Binding-site contacts:
Ligand atom C6 contacts residue ALA5 of chain 2.B at 4.4 Å (hydrophobic).
Ligand atom O5 contacts residue ALA5 of chain 2.B at 4.0 Å.
Ligand atom C3 contacts residue ASN7 of chain 2.B at 3.9 Å.
Ligand atom O7 contacts residue ASN7 of chain 2.B at 3.0 Å (h-bond).
Ligand atom C7 contacts residue ASN7 of chain 2.B at 3.3 Å.
Ligand atom N2 contacts residue ASN7 of chain 2.B at 3.0 Å (h-bond).
Ligand atom O5 contacts residue ASN7 of chain 2.B at 2.4 Å (h-bond).
Ligand atom C5 contacts residue ASN7 of chain 2.B at 3.7 Å.
Ligand atom C2 contacts residue ASN7 of chain 2.B at 2.5 Å.
Ligand atom C4 contacts residue ASN7 of chain 2.B at 4.3 Å.
Ligand atom C1 contacts residue ASN7 of chain 2.B at 1.5 Å.

Sequence of chain 2.B:
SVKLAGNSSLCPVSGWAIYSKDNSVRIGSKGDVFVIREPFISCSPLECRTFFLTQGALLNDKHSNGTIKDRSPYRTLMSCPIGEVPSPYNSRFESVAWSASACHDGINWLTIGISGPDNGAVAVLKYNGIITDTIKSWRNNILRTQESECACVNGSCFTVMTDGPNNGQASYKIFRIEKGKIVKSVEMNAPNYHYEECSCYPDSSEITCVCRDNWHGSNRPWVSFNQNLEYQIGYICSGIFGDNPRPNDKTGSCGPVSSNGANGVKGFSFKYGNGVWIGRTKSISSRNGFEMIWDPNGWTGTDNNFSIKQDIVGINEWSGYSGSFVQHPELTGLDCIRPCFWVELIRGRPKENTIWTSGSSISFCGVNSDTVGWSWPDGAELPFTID

A protein and the small-molecule ligand that binds it are described below.
Small molecule (SMILES): CC(=O)N[C@@H]1[C@@H](O)[C@H](O)[C@@H](CO)O[C@H]1O